Binding-site contacts:
Ligand atom C3 contacts residue ASN304 of chain 2.A at 3.7 Å.
Ligand atom O7 contacts residue ASN304 of chain 2.A at 3.0 Å (h-bond).
Ligand atom C1 contacts residue HIS264 of chain 2.A at 4.1 Å.
Ligand atom C5 contacts residue ASN304 of chain 2.A at 3.6 Å.
Ligand atom C5 contacts residue HIS262 of chain 2.A at 3.6 Å.
Ligand atom C7 contacts residue ASN304 of chain 2.A at 3.2 Å.
Ligand atom C1 contacts residue HIS262 of chain 2.A at 4.1 Å.
Ligand atom C8 contacts residue ASN304 of chain 2.A at 4.4 Å.
Ligand atom O5 contacts residue HIS262 of chain 2.A at 3.0 Å (h-bond).
Ligand atom O6 contacts residue VAL332 of chain 2.A at 3.5 Å.
Ligand atom C6 contacts residue HIS262 of chain 2.A at 3.2 Å.
Ligand atom C4 contacts residue ASN304 of chain 2.A at 4.0 Å.
Ligand atom O6 contacts residue HIS262 of chain 2.A at 2.9 Å (h-bond).
Ligand atom O5 contacts residue ASN304 of chain 2.A at 2.4 Å (h-bond).
Ligand atom N2 contacts residue HIS264 of chain 2.A at 4.5 Å.
Ligand atom N2 contacts residue ASN304 of chain 2.A at 3.0 Å (h-bond).
Ligand atom C1 contacts residue ASN304 of chain 2.A at 1.4 Å.
Ligand atom C8 contacts residue PHE303 of chain 2.A at 4.4 Å (hydrophobic).
Ligand atom C8 contacts residue SER302 of chain 2.A at 4.2 Å.
Ligand atom C2 contacts residue ASN304 of chain 2.A at 2.4 Å.

This small molecule binds to this protein.
Small molecule (SMILES): CC(=O)N[C@@H]1[C@@H](O)[C@H](O)[C@@H](CO)O[C@H]1O

Sequence of chain 2.A:
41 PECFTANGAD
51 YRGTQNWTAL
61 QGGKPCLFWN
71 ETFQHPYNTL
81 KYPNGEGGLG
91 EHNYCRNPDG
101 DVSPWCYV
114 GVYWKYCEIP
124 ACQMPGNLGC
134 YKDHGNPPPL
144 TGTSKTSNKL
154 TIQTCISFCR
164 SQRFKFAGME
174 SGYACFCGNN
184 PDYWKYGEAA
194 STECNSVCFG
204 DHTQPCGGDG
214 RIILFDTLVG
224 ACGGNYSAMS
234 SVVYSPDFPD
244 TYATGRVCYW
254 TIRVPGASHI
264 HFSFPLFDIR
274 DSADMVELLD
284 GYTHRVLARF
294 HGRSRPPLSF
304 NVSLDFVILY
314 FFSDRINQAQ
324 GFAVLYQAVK